Binding-site contacts:
Ligand atom N2 contacts residue VAL291 of chain 1.C at 3.6 Å.
Ligand atom C6 contacts residue ASN292 of chain 1.C at 4.1 Å.
Ligand atom O5 contacts residue ASN292 of chain 1.C at 3.8 Å.
Ligand atom O5 contacts residue ASN279 of chain 1.C at 2.4 Å (h-bond).
Ligand atom C3 contacts residue ASN279 of chain 1.C at 3.8 Å.
Ligand atom C1 contacts residue VAL291 of chain 1.C at 3.6 Å (hydrophobic).
Ligand atom N2 contacts residue ASN279 of chain 1.C at 3.0 Å (h-bond).
Ligand atom C5 contacts residue ASN279 of chain 1.C at 3.6 Å.
Ligand atom C2 contacts residue VAL291 of chain 1.C at 3.9 Å (hydrophobic).
Ligand atom C4 contacts residue ASN279 of chain 1.C at 4.2 Å.
Ligand atom C3 contacts residue VAL291 of chain 1.C at 4.0 Å (hydrophobic).
Ligand atom C5 contacts residue ASN292 of chain 1.C at 3.9 Å.
Ligand atom C7 contacts residue VAL291 of chain 1.C at 4.4 Å (hydrophobic).
Ligand atom O7 contacts residue ASN279 of chain 1.C at 2.9 Å (h-bond).
Ligand atom C1 contacts residue ASN292 of chain 1.C at 4.0 Å.
Ligand atom C8 contacts residue VAL291 of chain 1.C at 4.3 Å (hydrophobic).
Ligand atom C8 contacts residue GLU69 of chain 1.D at 3.4 Å.
Ligand atom C7 contacts residue ASN279 of chain 1.C at 3.2 Å.
Ligand atom C8 contacts residue SER39 of chain 1.C at 3.5 Å.
Ligand atom C8 contacts residue ASN279 of chain 1.C at 4.5 Å.
Ligand atom C1 contacts residue ASN279 of chain 1.C at 1.4 Å.
Ligand atom C2 contacts residue ASN279 of chain 1.C at 2.4 Å.
Ligand atom C6 contacts residue GLU69 of chain 1.D at 4.4 Å.

The protein below binds the small molecule below.
Small molecule (SMILES): CC(=O)N[C@H]1[C@H](O[C@H]2[C@H](O)[C@@H](NC(C)=O)CO[C@@H]2CO)O[C@H](CO)[C@@H](O)[C@@H]1O

Sequence of chain 1.C:
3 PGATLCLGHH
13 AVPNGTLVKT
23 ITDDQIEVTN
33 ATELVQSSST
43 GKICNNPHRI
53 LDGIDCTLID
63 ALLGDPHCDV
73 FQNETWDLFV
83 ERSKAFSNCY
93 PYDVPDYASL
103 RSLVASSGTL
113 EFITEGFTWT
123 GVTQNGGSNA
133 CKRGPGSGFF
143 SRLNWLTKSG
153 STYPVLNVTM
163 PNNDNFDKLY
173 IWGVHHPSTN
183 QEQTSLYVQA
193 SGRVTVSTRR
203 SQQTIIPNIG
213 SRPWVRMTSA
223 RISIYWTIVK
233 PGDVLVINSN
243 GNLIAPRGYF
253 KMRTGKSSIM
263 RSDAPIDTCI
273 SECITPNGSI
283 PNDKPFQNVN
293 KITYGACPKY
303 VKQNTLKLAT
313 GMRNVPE

Sequence of chain 1.D:
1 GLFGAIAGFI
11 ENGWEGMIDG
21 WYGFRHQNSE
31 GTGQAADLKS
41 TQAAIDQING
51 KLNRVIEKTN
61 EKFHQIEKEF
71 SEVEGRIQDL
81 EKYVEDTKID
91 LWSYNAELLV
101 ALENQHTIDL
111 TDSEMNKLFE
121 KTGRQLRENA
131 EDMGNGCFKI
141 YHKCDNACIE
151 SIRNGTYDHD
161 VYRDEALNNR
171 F